A protein and the small-molecule ligand that binds it are described below.
Small molecule (SMILES): CC[C@H](C)[C@H](NC(=O)[C@H](COP(=O)(O)O)NC(=O)CNC(=O)[C@H](C)N)C(=O)N1CCC[C@H]1C(=O)NCC(=O)N[C@@H](C)C(=O)N[C@@H](C)C(=O)N[C@H](C=O)CO

Sequence of chain 1.A:
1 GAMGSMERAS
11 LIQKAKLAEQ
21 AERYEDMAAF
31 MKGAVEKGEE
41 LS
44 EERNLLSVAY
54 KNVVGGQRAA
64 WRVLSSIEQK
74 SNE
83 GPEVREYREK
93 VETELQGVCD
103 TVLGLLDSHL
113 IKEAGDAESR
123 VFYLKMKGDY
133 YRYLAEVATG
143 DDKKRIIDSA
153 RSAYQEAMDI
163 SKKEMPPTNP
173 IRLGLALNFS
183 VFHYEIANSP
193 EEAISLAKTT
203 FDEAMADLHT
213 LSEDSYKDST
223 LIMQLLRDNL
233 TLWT

Binding-site contacts:
Ligand atom CD1 contacts residue GLY176 of chain 1.A at 3.7 Å.
Ligand atom CB contacts residue ASN55 of chain 1.A at 3.7 Å.
Ligand atom CB contacts residue GLU187 of chain 1.A at 3.2 Å.
Ligand atom CG1 contacts residue ASN180 of chain 1.A at 3.7 Å.
Ligand atom O contacts residue LEU48 of chain 1.A at 3.6 Å.
Ligand atom O contacts residue GLU19 of chain 1.A at 3.2 Å (salt-bridge).
Ligand atom CB contacts residue ASN180 of chain 1.A at 3.3 Å.
Ligand atom N contacts residue ASN180 of chain 1.A at 2.9 Å (h-bond).
Ligand atom O contacts residue ASN55 of chain 1.A at 2.8 Å (h-bond).
Ligand atom C contacts residue ASN180 of chain 1.A at 3.6 Å.
Ligand atom O1P contacts residue ARG61 of chain 1.A at 2.8 Å (salt-bridge).
Ligand atom CG1 contacts residue GLY176 of chain 1.A at 3.7 Å.
Ligand atom CA contacts residue ASN55 of chain 1.A at 3.4 Å.
Ligand atom O contacts residue VAL51 of chain 1.A at 3.7 Å.
Ligand atom O1P contacts residue ARG134 of chain 1.A at 2.9 Å (salt-bridge).
Ligand atom O contacts residue ASN231 of chain 1.A at 3.0 Å (h-bond).
Ligand atom O3P contacts residue ARG134 of chain 1.A at 2.8 Å (salt-bridge).
Ligand atom N contacts residue LEU179 of chain 1.A at 3.6 Å.
Ligand atom N contacts residue GLU19 of chain 1.A at 2.6 Å (salt-bridge).
Ligand atom OG contacts residue ASN47 of chain 1.A at 3.5 Å.
Ligand atom CB contacts residue VAL51 of chain 1.A at 3.5 Å (hydrophobic).
Ligand atom N contacts residue LEU234 of chain 1.A at 3.4 Å.
Ligand atom C contacts residue LEU179 of chain 1.A at 3.7 Å (hydrophobic).
Ligand atom O3P contacts residue TYR135 of chain 1.A at 2.5 Å (h-bond).
Ligand atom P contacts residue ARG61 of chain 1.A at 3.7 Å.
Ligand atom N contacts residue ASN231 of chain 1.A at 2.9 Å (h-bond).
Ligand atom CA contacts residue ASN180 of chain 1.A at 3.4 Å.
Ligand atom CD contacts residue LEU227 of chain 1.A at 3.6 Å (hydrophobic).
Ligand atom C contacts residue GLU19 of chain 1.A at 2.9 Å.
Ligand atom CA contacts residue GLU19 of chain 1.A at 3.3 Å.
Ligand atom CB contacts residue TRP235 of chain 1.A at 3.5 Å (hydrophobic).
Ligand atom C contacts residue ASN231 of chain 1.A at 3.7 Å.
Ligand atom O contacts residue GLU187 of chain 1.A at 3.5 Å (salt-bridge).
Ligand atom O contacts residue VAL51 of chain 1.A at 3.5 Å.
Ligand atom O contacts residue VAL183 of chain 1.A at 3.5 Å.
Ligand atom C contacts residue GLU19 of chain 1.A at 3.6 Å.
Ligand atom CA contacts residue ASN231 of chain 1.A at 3.6 Å.
Ligand atom O2P contacts residue ARG61 of chain 1.A at 2.9 Å (salt-bridge).
Ligand atom CG1 contacts residue LYS127 of chain 1.A at 3.6 Å.
Ligand atom C contacts residue ASN55 of chain 1.A at 3.5 Å.